Sequence of chain 5.E:
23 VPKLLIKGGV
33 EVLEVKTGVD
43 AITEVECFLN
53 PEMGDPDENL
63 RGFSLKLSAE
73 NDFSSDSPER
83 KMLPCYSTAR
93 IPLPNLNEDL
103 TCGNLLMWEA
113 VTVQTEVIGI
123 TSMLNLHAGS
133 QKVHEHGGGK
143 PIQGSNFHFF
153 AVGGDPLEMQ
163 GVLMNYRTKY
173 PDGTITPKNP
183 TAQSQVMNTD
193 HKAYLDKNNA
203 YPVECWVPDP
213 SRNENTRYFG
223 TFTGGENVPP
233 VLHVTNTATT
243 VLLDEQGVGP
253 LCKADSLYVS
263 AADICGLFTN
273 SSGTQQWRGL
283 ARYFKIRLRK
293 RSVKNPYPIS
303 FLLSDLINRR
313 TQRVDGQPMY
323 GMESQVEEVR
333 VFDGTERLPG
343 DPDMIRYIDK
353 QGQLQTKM

Binding-site contacts:
Ligand atom C1 contacts residue SER274 of chain 5.A at 3.4 Å.
Ligand atom O10 contacts residue LEU62 of chain 5.A at 3.6 Å.
Ligand atom C11 contacts residue PHE75 of chain 5.B at 3.5 Å (hydrophobic).
Ligand atom C9 contacts residue LEU67 of chain 5.A at 3.9 Å (hydrophobic).
Ligand atom O9 contacts residue LYS68 of chain 5.A at 2.8 Å (salt-bridge).
Ligand atom N5 contacts residue ASN272 of chain 5.A at 3.1 Å (h-bond).
Ligand atom O10 contacts residue PHE75 of chain 5.B at 3.5 Å.
Ligand atom O8 contacts residue THR276 of chain 5.A at 3.2 Å.
Ligand atom C9 contacts residue LYS68 of chain 5.A at 3.8 Å.
Ligand atom C10 contacts residue PHE75 of chain 5.B at 3.9 Å (hydrophobic).
Ligand atom C10 contacts residue ASN272 of chain 5.A at 3.7 Å.
Ligand atom O8 contacts residue ASN272 of chain 5.A at 3.5 Å (h-bond).
Ligand atom O1B contacts residue LYS68 of chain 5.A at 3.7 Å.
Ligand atom O1A contacts residue SER274 of chain 5.A at 2.3 Å (h-bond).
Ligand atom C11 contacts residue LEU62 of chain 5.A at 4.0 Å (hydrophobic).
Ligand atom O1A contacts residue LYS68 of chain 5.A at 3.2 Å (salt-bridge).
Ligand atom C8 contacts residue GLN278 of chain 5.A at 3.7 Å.
Ligand atom O1A contacts residue THR276 of chain 5.A at 3.4 Å (h-bond).
Ligand atom O8 contacts residue GLN278 of chain 5.A at 3.5 Å (h-bond).
Ligand atom C11 contacts residue ASN272 of chain 5.A at 3.4 Å.
Ligand atom C1 contacts residue THR276 of chain 5.A at 3.5 Å.
Ligand atom C11 contacts residue PHE270 of chain 5.A at 3.8 Å (hydrophobic).
Ligand atom C6 contacts residue ASN272 of chain 5.A at 3.5 Å.
Ligand atom O1B contacts residue THR276 of chain 5.A at 2.8 Å (h-bond).
Ligand atom C4 contacts residue ASN272 of chain 5.A at 4.0 Å.
Ligand atom C10 contacts residue GLN278 of chain 5.A at 4.0 Å.
Ligand atom C11 contacts residue GLN278 of chain 5.A at 3.4 Å.
Ligand atom C5 contacts residue ASN272 of chain 5.A at 3.9 Å.
Ligand atom C11 contacts residue PHE65 of chain 5.A at 3.7 Å (hydrophobic).
Ligand atom C10 contacts residue LEU62 of chain 5.A at 3.9 Å (hydrophobic).
Ligand atom O9 contacts residue LEU67 of chain 5.A at 3.2 Å.
Ligand atom C1 contacts residue LYS68 of chain 5.A at 3.8 Å.
Ligand atom O1B contacts residue SER274 of chain 5.A at 3.9 Å.
Ligand atom O8 contacts residue LYS68 of chain 5.A at 3.9 Å.
Ligand atom C9 contacts residue GLN278 of chain 5.A at 3.2 Å.
Ligand atom N5 contacts residue GLN278 of chain 5.A at 3.7 Å.
Ligand atom O1B contacts residue ASN272 of chain 5.A at 3.7 Å.
Ligand atom C11 contacts residue THR276 of chain 5.A at 3.7 Å.
Ligand atom C7 contacts residue GLN278 of chain 5.A at 3.8 Å.
Ligand atom C11 contacts residue HIS138 of chain 5.E at 3.4 Å.

Sequence of chain 5.A:
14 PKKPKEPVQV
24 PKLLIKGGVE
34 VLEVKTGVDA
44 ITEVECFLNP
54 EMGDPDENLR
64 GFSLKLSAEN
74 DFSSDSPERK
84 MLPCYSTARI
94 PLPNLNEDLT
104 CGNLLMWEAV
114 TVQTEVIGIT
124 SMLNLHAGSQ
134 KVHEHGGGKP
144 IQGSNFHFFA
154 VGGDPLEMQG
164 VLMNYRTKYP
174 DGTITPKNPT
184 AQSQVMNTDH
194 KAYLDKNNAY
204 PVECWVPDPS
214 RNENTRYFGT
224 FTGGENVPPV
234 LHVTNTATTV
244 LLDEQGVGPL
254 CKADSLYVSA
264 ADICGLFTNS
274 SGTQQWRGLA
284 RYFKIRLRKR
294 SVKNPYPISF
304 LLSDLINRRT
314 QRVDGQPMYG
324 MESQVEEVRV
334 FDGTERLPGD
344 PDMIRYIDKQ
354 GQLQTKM

Sequence of chain 5.B:
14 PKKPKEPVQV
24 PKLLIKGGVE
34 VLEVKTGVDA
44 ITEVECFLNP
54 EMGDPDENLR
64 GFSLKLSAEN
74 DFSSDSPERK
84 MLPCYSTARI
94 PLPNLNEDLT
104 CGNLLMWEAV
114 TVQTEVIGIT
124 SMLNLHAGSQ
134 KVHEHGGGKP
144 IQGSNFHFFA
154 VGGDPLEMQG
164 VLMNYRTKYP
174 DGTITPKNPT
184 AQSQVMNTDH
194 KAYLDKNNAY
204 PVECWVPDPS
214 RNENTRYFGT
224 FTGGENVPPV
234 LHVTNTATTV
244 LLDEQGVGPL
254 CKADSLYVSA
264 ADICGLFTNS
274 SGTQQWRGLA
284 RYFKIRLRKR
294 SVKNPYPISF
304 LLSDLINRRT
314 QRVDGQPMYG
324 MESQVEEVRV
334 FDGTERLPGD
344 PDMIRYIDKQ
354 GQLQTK

The protein below binds the small molecule below.
Small molecule (SMILES): CC(=O)N[C@H]1[C@H]([C@H](O)[C@H](O)CO)O[C@@](O[C@H](CO)[C@@H](O)[C@@H]2O[C@@H](C(=O)O)C[C@H](O)[C@H]2NC(C)=O)(C(=O)O)C[C@@H]1O